Sequence of chain 14.B:
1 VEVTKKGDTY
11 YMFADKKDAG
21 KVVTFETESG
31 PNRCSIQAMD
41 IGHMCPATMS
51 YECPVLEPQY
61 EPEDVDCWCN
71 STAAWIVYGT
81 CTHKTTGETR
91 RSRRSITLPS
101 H

This small molecule binds to this protein.
Small molecule (SMILES): CC(=O)N[C@@H]1[C@@H](O)[C@H](O)[C@@H](CO)O[C@H]1O

Binding-site contacts:
Ligand atom C3 contacts residue PRO31 of chain 14.B at 4.1 Å (hydrophobic).
Ligand atom O6 contacts residue ARG33 of chain 14.B at 3.0 Å (salt-bridge).
Ligand atom N2 contacts residue PRO31 of chain 14.B at 2.8 Å (h-bond).
Ligand atom C1 contacts residue ASN70 of chain 14.B at 1.4 Å.
Ligand atom C7 contacts residue ASN70 of chain 14.B at 3.4 Å.
Ligand atom C2 contacts residue PRO31 of chain 14.B at 4.0 Å (hydrophobic).
Ligand atom C1 contacts residue ARG33 of chain 14.B at 4.1 Å.
Ligand atom O7 contacts residue SER71 of chain 14.B at 4.4 Å.
Ligand atom C2 contacts residue ASN70 of chain 14.B at 2.5 Å.
Ligand atom C4 contacts residue ASN70 of chain 14.B at 4.2 Å.
Ligand atom N2 contacts residue ASN32 of chain 14.B at 4.2 Å.
Ligand atom C5 contacts residue ARG33 of chain 14.B at 3.9 Å.
Ligand atom C6 contacts residue ARG33 of chain 14.B at 3.7 Å.
Ligand atom O5 contacts residue ASN70 of chain 14.B at 2.4 Å (h-bond).
Ligand atom N2 contacts residue ASN70 of chain 14.B at 2.9 Å (h-bond).
Ligand atom C8 contacts residue ASN70 of chain 14.B at 3.9 Å.
Ligand atom C7 contacts residue PRO31 of chain 14.B at 3.2 Å (hydrophobic).
Ligand atom O5 contacts residue ARG33 of chain 14.B at 4.3 Å.
Ligand atom C3 contacts residue ASN70 of chain 14.B at 3.8 Å.
Ligand atom O3 contacts residue PRO31 of chain 14.B at 4.2 Å.
Ligand atom C5 contacts residue ASN70 of chain 14.B at 3.7 Å.
Ligand atom O7 contacts residue PRO31 of chain 14.B at 3.0 Å (h-bond).
Ligand atom O7 contacts residue ASN70 of chain 14.B at 3.5 Å (h-bond).